This small molecule binds to this protein.
Small molecule (SMILES): O=S(=O)(O)c1cccc2cccc(Nc3ccccc3)c12

Binding-site contacts:
Ligand atom C14 contacts residue PRO128 of chain 1.A at 4.4 Å (hydrophobic).
Ligand atom O1 contacts residue PRO126 of chain 1.A at 3.4 Å.
Ligand atom C10 contacts residue ALA125 of chain 1.A at 4.4 Å (hydrophobic).
Ligand atom C8 contacts residue PRO126 of chain 1.A at 3.5 Å (hydrophobic).
Ligand atom C3 contacts residue ALA125 of chain 1.A at 3.7 Å (hydrophobic).
Ligand atom C10 contacts residue PRO126 of chain 1.A at 3.5 Å (hydrophobic).
Ligand atom C9 contacts residue PRO126 of chain 1.A at 3.4 Å (hydrophobic).
Ligand atom C5 contacts residue PRO126 of chain 1.A at 3.8 Å (hydrophobic).
Ligand atom C6 contacts residue ASP124 of chain 1.A at 4.1 Å.
Ligand atom C15 contacts residue ILE94 of chain 1.A at 3.7 Å (hydrophobic).
Ligand atom C1 contacts residue PRO126 of chain 1.A at 4.2 Å (hydrophobic).
Ligand atom C7 contacts residue PRO126 of chain 1.A at 3.9 Å (hydrophobic).
Ligand atom C6 contacts residue ALA125 of chain 1.A at 4.0 Å (hydrophobic).
Ligand atom C6 contacts residue PRO126 of chain 1.A at 4.0 Å (hydrophobic).
Ligand atom O2 contacts residue PRO126 of chain 1.A at 4.0 Å.
Ligand atom C5 contacts residue ALA125 of chain 1.A at 3.8 Å (hydrophobic).
Ligand atom S contacts residue PRO126 of chain 1.A at 3.9 Å.
Ligand atom C15 contacts residue PRO128 of chain 1.A at 3.6 Å (hydrophobic).
Ligand atom C16 contacts residue ILE94 of chain 1.A at 3.5 Å (hydrophobic).
Ligand atom C4 contacts residue ALA125 of chain 1.A at 3.6 Å (hydrophobic).
Ligand atom C2 contacts residue ILE94 of chain 1.A at 4.3 Å (hydrophobic).
Ligand atom C2 contacts residue ALA125 of chain 1.A at 4.2 Å (hydrophobic).
Ligand atom C16 contacts residue PRO128 of chain 1.A at 4.1 Å (hydrophobic).
Ligand atom C7 contacts residue ASP124 of chain 1.A at 4.3 Å.

Sequence of chain 1.A:
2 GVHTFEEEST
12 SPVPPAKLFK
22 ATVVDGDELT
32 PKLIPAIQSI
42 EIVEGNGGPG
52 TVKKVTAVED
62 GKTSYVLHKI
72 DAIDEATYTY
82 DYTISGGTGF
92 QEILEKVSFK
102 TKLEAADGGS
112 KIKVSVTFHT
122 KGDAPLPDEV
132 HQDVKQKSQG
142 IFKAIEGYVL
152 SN